Binding-site contacts:
Ligand atom O1A contacts residue GLY78 of chain 2.D at 3.8 Å.
Ligand atom O4 contacts residue ASN80 of chain 2.D at 4.1 Å.
Ligand atom O1A contacts residue LYS186 of chain 2.D at 4.3 Å.
Ligand atom O1B contacts residue TYR72 of chain 2.D at 4.0 Å.
Ligand atom C1 contacts residue TYR72 of chain 2.D at 3.8 Å (hydrophobic).
Ligand atom C5 contacts residue TYR72 of chain 2.D at 3.5 Å (hydrophobic).
Ligand atom C6 contacts residue ASN80 of chain 2.D at 4.3 Å.
Ligand atom C4 contacts residue HIS298 of chain 2.D at 3.7 Å.
Ligand atom O4 contacts residue VAL296 of chain 2.D at 3.9 Å.
Ligand atom N5 contacts residue TYR72 of chain 2.D at 2.9 Å (h-bond).
Ligand atom O4 contacts residue HIS298 of chain 2.D at 2.7 Å (h-bond).
Ligand atom O1A contacts residue ARG77 of chain 2.D at 2.7 Å (salt-bridge).
Ligand atom C8 contacts residue ARG77 of chain 2.D at 4.2 Å.
Ligand atom C6 contacts residue THR94 of chain 2.D at 4.3 Å.
Ligand atom O8 contacts residue ARG77 of chain 2.D at 3.5 Å (salt-bridge).
Ligand atom C2 contacts residue GLY78 of chain 2.D at 4.2 Å.
Ligand atom C6 contacts residue ASN93 of chain 2.D at 3.4 Å.
Ligand atom O8 contacts residue TYR72 of chain 2.D at 3.4 Å (h-bond).
Ligand atom C4 contacts residue TYR72 of chain 2.D at 3.4 Å (hydrophobic).
Ligand atom C3 contacts residue HIS298 of chain 2.D at 3.8 Å.
Ligand atom C4 contacts residue VAL296 of chain 2.D at 4.2 Å (hydrophobic).
Ligand atom C3 contacts residue VAL296 of chain 2.D at 3.6 Å (hydrophobic).
Ligand atom O3 contacts residue GLY78 of chain 2.D at 3.7 Å.
Ligand atom C2 contacts residue ARG77 of chain 2.D at 4.0 Å.
Ligand atom C3 contacts residue GLY78 of chain 2.D at 3.8 Å.
Ligand atom C10 contacts residue TYR72 of chain 2.D at 4.0 Å (hydrophobic).
Ligand atom O4 contacts residue GLY78 of chain 2.D at 3.4 Å (h-bond).
Ligand atom O4 contacts residue TYR72 of chain 2.D at 3.7 Å.
Ligand atom C5 contacts residue ASN93 of chain 2.D at 4.1 Å.
Ligand atom O1B contacts residue ARG77 of chain 2.D at 2.4 Å (salt-bridge).
Ligand atom C3 contacts residue ARG77 of chain 2.D at 3.3 Å.
Ligand atom O6 contacts residue ASN93 of chain 2.D at 3.6 Å (h-bond).
Ligand atom C6 contacts residue TYR72 of chain 2.D at 3.7 Å (hydrophobic).
Ligand atom O4 contacts residue THR291 of chain 2.D at 3.9 Å.
Ligand atom C11 contacts residue TYR72 of chain 2.D at 4.2 Å (hydrophobic).
Ligand atom C4 contacts residue GLY78 of chain 2.D at 3.9 Å.
Ligand atom O4 contacts residue ARG77 of chain 2.D at 4.2 Å.
Ligand atom C4 contacts residue ARG77 of chain 2.D at 4.0 Å.
Ligand atom O1A contacts residue TYR72 of chain 2.D at 3.4 Å.
Ligand atom C1 contacts residue ARG77 of chain 2.D at 3.1 Å.

Sequence of chain 2.E:
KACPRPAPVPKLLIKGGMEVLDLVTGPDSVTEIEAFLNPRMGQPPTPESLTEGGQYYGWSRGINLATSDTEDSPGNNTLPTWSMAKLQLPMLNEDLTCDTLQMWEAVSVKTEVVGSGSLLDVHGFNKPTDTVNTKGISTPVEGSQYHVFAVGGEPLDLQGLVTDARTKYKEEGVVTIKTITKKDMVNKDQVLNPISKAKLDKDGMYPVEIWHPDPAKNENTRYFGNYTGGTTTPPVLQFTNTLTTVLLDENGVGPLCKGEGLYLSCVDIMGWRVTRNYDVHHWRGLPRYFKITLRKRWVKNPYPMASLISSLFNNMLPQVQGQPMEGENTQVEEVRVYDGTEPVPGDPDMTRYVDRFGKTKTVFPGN

Sequence of chain 2.D:
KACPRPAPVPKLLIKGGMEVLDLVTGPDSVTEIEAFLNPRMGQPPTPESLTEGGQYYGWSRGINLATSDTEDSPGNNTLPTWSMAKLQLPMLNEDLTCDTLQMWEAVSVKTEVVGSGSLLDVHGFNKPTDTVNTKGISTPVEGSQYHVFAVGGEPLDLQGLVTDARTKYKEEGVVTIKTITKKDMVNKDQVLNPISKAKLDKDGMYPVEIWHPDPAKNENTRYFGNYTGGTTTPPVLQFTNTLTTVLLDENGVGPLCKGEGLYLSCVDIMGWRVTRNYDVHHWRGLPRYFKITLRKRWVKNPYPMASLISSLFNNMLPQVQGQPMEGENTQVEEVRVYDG

A protein and the small-molecule ligand that binds it are described below.
Small molecule (SMILES): CC(=O)N[C@@H]1[C@@H](O[C@@H]2O[C@H](CO)[C@H](O)[C@H](O[C@]3(C(=O)O)C[C@H](O)[C@@H](NC(C)=O)[C@H]([C@H](O)[C@H](O)CO)O3)[C@H]2O)[C@H](O)[C@@H](CO[C@]2(C(=O)O)C[C@H](O)[C@@H](NC(C)=O)[C@H]([C@H](O)[C@H](O)CO)O2)O[C@H]1O